Binding-site contacts:
Ligand atom N2 contacts residue ASN324 of chain 1.B at 3.0 Å (h-bond).
Ligand atom C5 contacts residue ASN324 of chain 1.B at 3.6 Å.
Ligand atom C8 contacts residue ARG319 of chain 1.B at 4.5 Å.
Ligand atom C1 contacts residue ASN324 of chain 1.B at 1.4 Å.
Ligand atom C4 contacts residue ASN324 of chain 1.B at 4.2 Å.
Ligand atom O7 contacts residue ASN324 of chain 1.B at 2.8 Å (h-bond).
Ligand atom C7 contacts residue ASN324 of chain 1.B at 3.1 Å.
Ligand atom C8 contacts residue LYS320 of chain 1.B at 4.5 Å.
Ligand atom C2 contacts residue ASN324 of chain 1.B at 2.5 Å.
Ligand atom C8 contacts residue ASN324 of chain 1.B at 4.4 Å.
Ligand atom C3 contacts residue ASN324 of chain 1.B at 3.8 Å.
Ligand atom O5 contacts residue ASN324 of chain 1.B at 2.3 Å (h-bond).

Sequence of chain 1.B:
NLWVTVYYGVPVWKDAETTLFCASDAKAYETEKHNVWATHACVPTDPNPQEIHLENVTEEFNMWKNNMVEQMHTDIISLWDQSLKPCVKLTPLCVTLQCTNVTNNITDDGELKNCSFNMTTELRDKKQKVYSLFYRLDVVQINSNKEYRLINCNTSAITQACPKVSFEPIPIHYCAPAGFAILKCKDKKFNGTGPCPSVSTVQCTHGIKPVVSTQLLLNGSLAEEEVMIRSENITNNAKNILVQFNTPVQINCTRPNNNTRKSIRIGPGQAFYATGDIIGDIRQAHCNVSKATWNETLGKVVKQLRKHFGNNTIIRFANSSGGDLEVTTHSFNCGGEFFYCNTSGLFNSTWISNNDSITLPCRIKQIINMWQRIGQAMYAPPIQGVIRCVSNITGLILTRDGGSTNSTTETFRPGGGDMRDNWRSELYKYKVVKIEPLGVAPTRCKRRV

A small-molecule ligand and the protein it binds are described below.
Small molecule (SMILES): CC(=O)N[C@H]1[C@H](O[C@H]2[C@H](O)[C@@H](NC(C)=O)CO[C@@H]2CO)O[C@H](CO)[C@@H](O)[C@@H]1O